Sequence of chain 2.A:
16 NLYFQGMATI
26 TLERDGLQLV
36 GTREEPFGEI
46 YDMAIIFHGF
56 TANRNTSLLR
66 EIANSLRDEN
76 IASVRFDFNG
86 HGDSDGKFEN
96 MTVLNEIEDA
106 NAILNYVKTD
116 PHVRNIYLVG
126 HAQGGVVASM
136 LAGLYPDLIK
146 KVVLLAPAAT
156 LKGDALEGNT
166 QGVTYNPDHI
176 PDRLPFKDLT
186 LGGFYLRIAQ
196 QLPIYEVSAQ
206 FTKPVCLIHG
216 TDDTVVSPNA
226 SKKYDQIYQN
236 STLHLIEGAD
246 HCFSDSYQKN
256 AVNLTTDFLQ

Binding-site contacts:
Ligand atom C2 contacts residue GLN166 of chain 2.A at 3.8 Å.
Ligand atom C5 contacts residue ASP159 of chain 2.A at 3.5 Å.
Ligand atom O2 contacts residue HIS246 of chain 2.A at 2.6 Å (h-bond).
Ligand atom C7 contacts residue PHE55 of chain 2.A at 3.4 Å (hydrophobic).
Ligand atom O1 contacts residue GLN128 of chain 2.A at 3.0 Å (h-bond).
Ligand atom C3 contacts residue GLN166 of chain 2.A at 4.1 Å.
Ligand atom O4 contacts residue THR165 of chain 2.A at 3.8 Å.
Ligand atom O4 contacts residue LEU156 of chain 2.A at 3.6 Å.
Ligand atom C8 contacts residue PHE55 of chain 2.A at 3.9 Å (hydrophobic).
Ligand atom O2 contacts residue ALA127 of chain 2.A at 3.0 Å.
Ligand atom C10 contacts residue THR165 of chain 2.A at 3.4 Å.
Ligand atom C2 contacts residue LEU156 of chain 2.A at 3.8 Å (hydrophobic).
Ligand atom O3 contacts residue THR165 of chain 2.A at 3.4 Å.
Ligand atom C4 contacts residue LEU156 of chain 2.A at 3.7 Å (hydrophobic).
Ligand atom C9 contacts residue ALA127 of chain 2.A at 3.0 Å (hydrophobic).
Ligand atom O1 contacts residue ALA127 of chain 2.A at 3.3 Å.
Ligand atom C3 contacts residue LEU156 of chain 2.A at 3.5 Å (hydrophobic).
Ligand atom C6 contacts residue GLN166 of chain 2.A at 3.4 Å.
Ligand atom C6 contacts residue ALA153 of chain 2.A at 4.1 Å (hydrophobic).
Ligand atom O3 contacts residue LEU156 of chain 2.A at 3.7 Å.
Ligand atom C5 contacts residue GLN166 of chain 2.A at 3.8 Å.
Ligand atom C2 contacts residue TYR190 of chain 2.A at 4.0 Å (hydrophobic).
Ligand atom C7 contacts residue GLN166 of chain 2.A at 3.7 Å.
Ligand atom O3 contacts residue TYR190 of chain 2.A at 3.7 Å.
Ligand atom O4 contacts residue ASP159 of chain 2.A at 2.6 Å (salt-bridge).
Ligand atom C9 contacts residue HIS246 of chain 2.A at 3.5 Å.
Ligand atom C8 contacts residue ALA153 of chain 2.A at 3.9 Å (hydrophobic).
Ligand atom O1 contacts residue PHE55 of chain 2.A at 2.6 Å (h-bond).
Ligand atom C10 contacts residue TYR190 of chain 2.A at 3.2 Å (hydrophobic).
Ligand atom C9 contacts residue PHE55 of chain 2.A at 3.7 Å (hydrophobic).
Ligand atom C4 contacts residue ASP159 of chain 2.A at 3.4 Å.
Ligand atom C8 contacts residue HIS246 of chain 2.A at 3.8 Å.
Ligand atom O1 contacts residue GLY54 of chain 2.A at 3.5 Å.
Ligand atom C9 contacts residue GLN128 of chain 2.A at 3.5 Å.
Ligand atom C8 contacts residue GLN166 of chain 2.A at 4.0 Å.
Ligand atom C1 contacts residue GLN166 of chain 2.A at 3.2 Å.
Ligand atom C6 contacts residue VAL221 of chain 2.A at 4.1 Å (hydrophobic).
Ligand atom C10 contacts residue PHE55 of chain 2.A at 3.7 Å (hydrophobic).
Ligand atom C7 contacts residue ALA153 of chain 2.A at 3.9 Å (hydrophobic).
Ligand atom C8 contacts residue ALA127 of chain 2.A at 4.0 Å (hydrophobic).

This small molecule binds to this protein.
Small molecule (SMILES): COc1cc(/C=C/C(=O)O)ccc1O